Binding-site contacts:
Ligand atom C5 contacts residue ASN283 of chain 1.C at 3.7 Å.
Ligand atom C1 contacts residue ASN283 of chain 1.C at 1.4 Å.
Ligand atom C4 contacts residue ASN283 of chain 1.C at 4.2 Å.
Ligand atom C7 contacts residue ASN283 of chain 1.C at 3.2 Å.
Ligand atom O6 contacts residue ARG558 of chain 1.C at 3.9 Å.
Ligand atom C5 contacts residue ALA281 of chain 1.C at 4.2 Å (hydrophobic).
Ligand atom O7 contacts residue THR312 of chain 1.C at 4.1 Å.
Ligand atom C3 contacts residue ASN283 of chain 1.C at 3.8 Å.
Ligand atom C8 contacts residue ASN283 of chain 1.C at 4.1 Å.
Ligand atom C6 contacts residue ALA281 of chain 1.C at 4.4 Å (hydrophobic).
Ligand atom O5 contacts residue ALA281 of chain 1.C at 3.9 Å.
Ligand atom O5 contacts residue ASN283 of chain 1.C at 2.4 Å (h-bond).
Ligand atom C1 contacts residue ALA281 of chain 1.C at 4.2 Å (hydrophobic).
Ligand atom N2 contacts residue ASN283 of chain 1.C at 2.9 Å (h-bond).
Ligand atom O7 contacts residue SER311 of chain 1.C at 3.7 Å.
Ligand atom C7 contacts residue SER311 of chain 1.C at 4.4 Å.
Ligand atom C8 contacts residue THR312 of chain 1.C at 4.2 Å.
Ligand atom O6 contacts residue ASP640 of chain 1.C at 3.6 Å (salt-bridge).
Ligand atom O7 contacts residue ASN283 of chain 1.C at 3.5 Å (h-bond).
Ligand atom C2 contacts residue ASN283 of chain 1.C at 2.5 Å.

A small-molecule ligand and the protein it binds are described below.
Small molecule (SMILES): CC(=O)N[C@@H]1[C@@H](O)[C@H](O)[C@@H](CO)O[C@H]1O

Sequence of chain 1.C:
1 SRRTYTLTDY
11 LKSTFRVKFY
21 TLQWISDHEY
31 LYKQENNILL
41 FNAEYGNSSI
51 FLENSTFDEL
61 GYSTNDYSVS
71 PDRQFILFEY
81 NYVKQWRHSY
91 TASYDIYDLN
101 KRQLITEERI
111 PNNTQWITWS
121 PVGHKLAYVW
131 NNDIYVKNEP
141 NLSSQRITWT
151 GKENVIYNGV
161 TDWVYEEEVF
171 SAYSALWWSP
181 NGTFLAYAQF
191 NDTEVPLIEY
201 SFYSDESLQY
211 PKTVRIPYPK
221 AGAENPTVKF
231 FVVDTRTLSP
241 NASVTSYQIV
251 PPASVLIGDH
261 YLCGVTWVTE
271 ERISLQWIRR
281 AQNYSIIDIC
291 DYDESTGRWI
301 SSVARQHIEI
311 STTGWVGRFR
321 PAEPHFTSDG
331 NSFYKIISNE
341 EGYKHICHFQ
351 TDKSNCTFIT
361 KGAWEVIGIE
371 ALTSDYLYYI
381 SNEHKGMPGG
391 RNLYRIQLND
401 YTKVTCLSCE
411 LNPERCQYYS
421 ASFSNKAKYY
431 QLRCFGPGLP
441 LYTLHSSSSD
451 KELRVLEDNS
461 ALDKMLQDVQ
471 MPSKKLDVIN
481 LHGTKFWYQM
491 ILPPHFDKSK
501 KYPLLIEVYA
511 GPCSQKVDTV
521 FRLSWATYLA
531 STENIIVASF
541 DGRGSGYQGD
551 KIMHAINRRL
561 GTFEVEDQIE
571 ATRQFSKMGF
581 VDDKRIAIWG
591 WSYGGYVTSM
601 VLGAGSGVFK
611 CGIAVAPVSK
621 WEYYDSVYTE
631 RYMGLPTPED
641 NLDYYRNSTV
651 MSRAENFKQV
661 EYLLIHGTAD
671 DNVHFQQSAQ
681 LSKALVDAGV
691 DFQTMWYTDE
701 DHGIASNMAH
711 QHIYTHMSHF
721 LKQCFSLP